This protein binds this small molecule.
Small molecule (SMILES): CC(=O)N[C@H]1[C@H](O[C@H]2[C@H](O)[C@@H](NC(C)=O)CO[C@@H]2CO)O[C@H](CO)[C@@H](O)[C@@H]1O

Binding-site contacts:
Ligand atom N2 contacts residue GLY864 of chain 1.A at 3.5 Å (h-bond).
Ligand atom O6 contacts residue ASN863 of chain 1.A at 4.5 Å.
Ligand atom C2 contacts residue SER865 of chain 1.A at 4.5 Å.
Ligand atom C6 contacts residue GLN856 of chain 1.A at 4.4 Å.
Ligand atom C2 contacts residue ASN863 of chain 1.A at 2.5 Å.
Ligand atom O6 contacts residue GLN856 of chain 1.A at 3.7 Å.
Ligand atom O7 contacts residue ASN863 of chain 1.A at 4.3 Å.
Ligand atom C2 contacts residue GLY864 of chain 1.A at 3.3 Å.
Ligand atom O7 contacts residue SER865 of chain 1.A at 3.4 Å (h-bond).
Ligand atom C8 contacts residue ASN863 of chain 1.A at 3.2 Å.
Ligand atom C1 contacts residue GLY864 of chain 1.A at 3.4 Å.
Ligand atom C7 contacts residue SER865 of chain 1.A at 3.9 Å.
Ligand atom N2 contacts residue ASN863 of chain 1.A at 2.9 Å (h-bond).
Ligand atom N2 contacts residue SER865 of chain 1.A at 4.4 Å.
Ligand atom O6 contacts residue SER865 of chain 1.A at 4.0 Å.
Ligand atom C4 contacts residue ASN863 of chain 1.A at 4.2 Å.
Ligand atom C7 contacts residue GLY864 of chain 1.A at 3.6 Å.
Ligand atom C1 contacts residue GLN856 of chain 1.A at 3.6 Å.
Ligand atom O5 contacts residue GLY864 of chain 1.A at 3.9 Å.
Ligand atom O5 contacts residue GLN856 of chain 1.A at 3.1 Å (h-bond).
Ligand atom C2 contacts residue GLN856 of chain 1.A at 4.2 Å.
Ligand atom C5 contacts residue ASN863 of chain 1.A at 3.6 Å.
Ligand atom C8 contacts residue GLY864 of chain 1.A at 4.2 Å.
Ligand atom C3 contacts residue ASN863 of chain 1.A at 3.8 Å.
Ligand atom C5 contacts residue GLN856 of chain 1.A at 4.3 Å.
Ligand atom C1 contacts residue ASN863 of chain 1.A at 1.4 Å.
Ligand atom C7 contacts residue ASN863 of chain 1.A at 3.3 Å.
Ligand atom O7 contacts residue GLY864 of chain 1.A at 3.5 Å.
Ligand atom O6 contacts residue TRP866 of chain 1.A at 3.7 Å.
Ligand atom O5 contacts residue ASN863 of chain 1.A at 2.3 Å (h-bond).

Sequence of chain 1.A:
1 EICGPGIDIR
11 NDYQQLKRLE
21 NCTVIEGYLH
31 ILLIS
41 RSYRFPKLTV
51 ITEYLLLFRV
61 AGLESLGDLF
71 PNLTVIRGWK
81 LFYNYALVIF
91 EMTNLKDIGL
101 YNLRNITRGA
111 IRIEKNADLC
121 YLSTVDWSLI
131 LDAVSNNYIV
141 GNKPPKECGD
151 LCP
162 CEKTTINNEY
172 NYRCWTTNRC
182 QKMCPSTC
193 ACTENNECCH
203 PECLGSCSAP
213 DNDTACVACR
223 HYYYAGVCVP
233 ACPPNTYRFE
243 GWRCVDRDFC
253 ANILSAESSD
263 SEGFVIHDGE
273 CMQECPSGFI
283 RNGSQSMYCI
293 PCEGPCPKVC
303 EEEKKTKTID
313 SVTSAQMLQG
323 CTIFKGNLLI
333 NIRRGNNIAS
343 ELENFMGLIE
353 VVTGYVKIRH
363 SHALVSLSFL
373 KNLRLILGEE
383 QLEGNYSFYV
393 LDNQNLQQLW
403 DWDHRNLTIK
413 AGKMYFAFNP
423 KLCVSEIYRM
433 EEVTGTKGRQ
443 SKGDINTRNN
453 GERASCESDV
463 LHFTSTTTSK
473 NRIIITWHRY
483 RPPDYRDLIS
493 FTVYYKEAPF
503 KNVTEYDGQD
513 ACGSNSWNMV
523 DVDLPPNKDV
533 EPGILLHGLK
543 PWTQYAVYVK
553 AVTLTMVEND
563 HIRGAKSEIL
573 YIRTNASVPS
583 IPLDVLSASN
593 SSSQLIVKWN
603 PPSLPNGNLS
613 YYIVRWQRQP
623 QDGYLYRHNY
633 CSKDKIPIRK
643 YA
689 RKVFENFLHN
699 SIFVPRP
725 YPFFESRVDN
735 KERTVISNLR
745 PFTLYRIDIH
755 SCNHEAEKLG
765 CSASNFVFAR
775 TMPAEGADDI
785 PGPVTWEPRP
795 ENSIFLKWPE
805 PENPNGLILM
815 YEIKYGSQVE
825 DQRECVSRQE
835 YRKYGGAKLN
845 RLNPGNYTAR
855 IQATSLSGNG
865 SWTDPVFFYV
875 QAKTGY